Sequence of chain 1.A:
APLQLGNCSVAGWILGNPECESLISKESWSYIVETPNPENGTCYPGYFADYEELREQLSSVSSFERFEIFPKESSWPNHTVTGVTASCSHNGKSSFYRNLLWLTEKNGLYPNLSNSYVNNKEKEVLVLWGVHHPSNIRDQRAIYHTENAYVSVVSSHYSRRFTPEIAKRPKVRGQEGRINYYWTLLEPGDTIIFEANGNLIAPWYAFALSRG

A protein and the small-molecule ligand that binds it are described below.
Small molecule (SMILES): CC(=O)N[C@@H]1[C@@H](O)[C@H](O)[C@@H](CO)O[C@H]1O

Binding-site contacts:
Ligand atom C1 contacts residue ASN7 of chain 1.A at 1.7 Å.
Ligand atom C2 contacts residue ASN7 of chain 1.A at 2.6 Å.
Ligand atom O7 contacts residue ASN7 of chain 1.A at 3.1 Å (h-bond).
Ligand atom C7 contacts residue ASN7 of chain 1.A at 3.3 Å.
Ligand atom N2 contacts residue ASN7 of chain 1.A at 3.1 Å (h-bond).
Ligand atom C8 contacts residue ASN7 of chain 1.A at 4.5 Å.
Ligand atom O5 contacts residue ASN7 of chain 1.A at 2.4 Å (h-bond).
Ligand atom C3 contacts residue ASN7 of chain 1.A at 4.0 Å.
Ligand atom C5 contacts residue ASN7 of chain 1.A at 3.8 Å.
Ligand atom C4 contacts residue ASN7 of chain 1.A at 4.3 Å.